Sequence of chain 1.Z:
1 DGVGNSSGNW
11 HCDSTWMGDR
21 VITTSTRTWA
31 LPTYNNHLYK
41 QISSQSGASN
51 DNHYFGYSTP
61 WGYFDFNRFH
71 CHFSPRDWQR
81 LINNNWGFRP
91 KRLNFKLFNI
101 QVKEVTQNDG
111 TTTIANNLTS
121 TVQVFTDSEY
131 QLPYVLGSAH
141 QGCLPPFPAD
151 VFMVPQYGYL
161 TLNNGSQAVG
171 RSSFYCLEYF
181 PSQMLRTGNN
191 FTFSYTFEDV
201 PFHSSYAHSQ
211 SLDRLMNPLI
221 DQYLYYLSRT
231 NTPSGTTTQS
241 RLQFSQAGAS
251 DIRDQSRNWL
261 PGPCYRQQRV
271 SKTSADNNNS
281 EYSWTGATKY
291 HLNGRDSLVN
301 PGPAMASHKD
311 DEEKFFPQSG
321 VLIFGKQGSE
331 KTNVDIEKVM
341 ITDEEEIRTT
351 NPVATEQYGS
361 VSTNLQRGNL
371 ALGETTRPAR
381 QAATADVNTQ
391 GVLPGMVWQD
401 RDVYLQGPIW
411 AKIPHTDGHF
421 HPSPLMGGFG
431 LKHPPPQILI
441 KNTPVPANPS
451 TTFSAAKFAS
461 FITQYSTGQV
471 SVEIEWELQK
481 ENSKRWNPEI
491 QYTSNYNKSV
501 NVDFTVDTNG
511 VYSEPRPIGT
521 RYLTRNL

This protein binds this small molecule.
Small molecule (SMILES): Nc1ncnc2c1ncn2[C@H]1C[C@H](O)[C@@H](COP(=O)(O)O)O1

Binding-site contacts:
Ligand atom O1P contacts residue HIS419 of chain 1.Z at 4.3 Å.
Ligand atom C6 contacts residue SER423 of chain 1.Z at 4.2 Å.
Ligand atom C1' contacts residue PRO201 of chain 1.Z at 4.3 Å (hydrophobic).
Ligand atom P contacts residue HIS421 of chain 1.Z at 3.6 Å.
Ligand atom C5' contacts residue HIS421 of chain 1.Z at 3.7 Å.
Ligand atom N1 contacts residue GLY430 of chain 1.Z at 2.9 Å (h-bond).
Ligand atom C3' contacts residue PRO422 of chain 1.Z at 3.7 Å (hydrophobic).
Ligand atom C5 contacts residue PRO422 of chain 1.Z at 4.0 Å (hydrophobic).
Ligand atom C6 contacts residue VAL200 of chain 1.Z at 4.2 Å (hydrophobic).
Ligand atom N7 contacts residue HIS421 of chain 1.Z at 4.0 Å.
Ligand atom N3 contacts residue PRO422 of chain 1.Z at 4.4 Å.
Ligand atom N6 contacts residue PRO422 of chain 1.Z at 3.2 Å (h-bond).
Ligand atom O5' contacts residue HIS421 of chain 1.Z at 3.0 Å (h-bond).
Ligand atom N7 contacts residue PRO201 of chain 1.Z at 4.1 Å.
Ligand atom C5 contacts residue PRO201 of chain 1.Z at 4.0 Å (hydrophobic).
Ligand atom O5' contacts residue PRO422 of chain 1.Z at 3.8 Å.
Ligand atom O4' contacts residue HIS421 of chain 1.Z at 4.2 Å.
Ligand atom N6 contacts residue GLY430 of chain 1.Z at 3.0 Å (h-bond).
Ligand atom C4 contacts residue PRO201 of chain 1.Z at 3.9 Å (hydrophobic).
Ligand atom N6 contacts residue PRO424 of chain 1.Z at 4.1 Å.
Ligand atom N7 contacts residue SER423 of chain 1.Z at 4.0 Å.
Ligand atom P contacts residue PHE420 of chain 1.Z at 4.2 Å.
Ligand atom N1 contacts residue PRO422 of chain 1.Z at 3.6 Å.
Ligand atom N6 contacts residue SER423 of chain 1.Z at 3.5 Å.
Ligand atom C2 contacts residue VAL200 of chain 1.Z at 4.4 Å (hydrophobic).
Ligand atom C2 contacts residue GLY430 of chain 1.Z at 3.6 Å.
Ligand atom O1P contacts residue HIS421 of chain 1.Z at 4.1 Å.
Ligand atom N9 contacts residue PRO201 of chain 1.Z at 3.8 Å.
Ligand atom C6 contacts residue PRO201 of chain 1.Z at 4.3 Å (hydrophobic).
Ligand atom C8 contacts residue PRO201 of chain 1.Z at 3.9 Å (hydrophobic).
Ligand atom N9 contacts residue PRO422 of chain 1.Z at 4.3 Å.
Ligand atom C6 contacts residue GLY430 of chain 1.Z at 3.9 Å.
Ligand atom N6 contacts residue PHE429 of chain 1.Z at 4.1 Å.
Ligand atom C8 contacts residue HIS421 of chain 1.Z at 3.8 Å.
Ligand atom C4 contacts residue PRO422 of chain 1.Z at 4.2 Å (hydrophobic).
Ligand atom C6 contacts residue PRO422 of chain 1.Z at 3.4 Å (hydrophobic).
Ligand atom C2 contacts residue PRO201 of chain 1.Z at 4.2 Å (hydrophobic).
Ligand atom N1 contacts residue VAL200 of chain 1.Z at 3.9 Å.
Ligand atom O5' contacts residue PHE420 of chain 1.Z at 4.2 Å.
Ligand atom N3 contacts residue PRO201 of chain 1.Z at 4.0 Å.